This small molecule binds to this protein.
Small molecule (SMILES): CC(=O)N[C@@H]1[C@@H](O)[C@H](O)[C@@H](CO)O[C@H]1O

Sequence of chain 1.A:
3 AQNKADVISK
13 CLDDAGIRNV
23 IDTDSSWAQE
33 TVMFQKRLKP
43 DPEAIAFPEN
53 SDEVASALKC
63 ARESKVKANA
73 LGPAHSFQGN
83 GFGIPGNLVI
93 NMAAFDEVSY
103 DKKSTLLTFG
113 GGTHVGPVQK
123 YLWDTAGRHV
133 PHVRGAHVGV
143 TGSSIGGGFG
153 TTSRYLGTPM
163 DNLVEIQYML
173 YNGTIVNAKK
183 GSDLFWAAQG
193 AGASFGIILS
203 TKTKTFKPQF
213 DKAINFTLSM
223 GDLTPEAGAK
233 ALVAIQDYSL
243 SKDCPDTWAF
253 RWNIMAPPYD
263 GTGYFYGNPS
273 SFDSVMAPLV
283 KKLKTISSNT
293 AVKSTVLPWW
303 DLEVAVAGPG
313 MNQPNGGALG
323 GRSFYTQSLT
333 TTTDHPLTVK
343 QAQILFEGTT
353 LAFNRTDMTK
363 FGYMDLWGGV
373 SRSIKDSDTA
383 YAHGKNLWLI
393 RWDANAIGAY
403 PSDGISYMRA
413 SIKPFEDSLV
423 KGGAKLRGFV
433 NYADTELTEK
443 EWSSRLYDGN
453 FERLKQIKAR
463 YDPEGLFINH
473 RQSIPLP

Binding-site contacts:
Ligand atom C2 contacts residue ASN356 of chain 1.A at 2.5 Å.
Ligand atom C8 contacts residue ASN356 of chain 1.A at 4.5 Å.
Ligand atom C3 contacts residue ASN356 of chain 1.A at 3.8 Å.
Ligand atom O5 contacts residue ASN356 of chain 1.A at 2.3 Å (h-bond).
Ligand atom C1 contacts residue ASN356 of chain 1.A at 1.4 Å.
Ligand atom C7 contacts residue ASN356 of chain 1.A at 3.3 Å.
Ligand atom C6 contacts residue TYR409 of chain 1.A at 4.3 Å (hydrophobic).
Ligand atom N2 contacts residue ASN356 of chain 1.A at 2.9 Å (h-bond).
Ligand atom O7 contacts residue ASN356 of chain 1.A at 3.4 Å (h-bond).
Ligand atom C4 contacts residue ASN356 of chain 1.A at 4.2 Å.
Ligand atom C5 contacts residue ASN356 of chain 1.A at 3.6 Å.